Binding-site contacts:
Ligand atom C5 contacts residue ASN130 of chain 1.C at 3.8 Å.
Ligand atom C4 contacts residue ASN130 of chain 1.C at 4.3 Å.
Ligand atom O5 contacts residue LYS144 of chain 1.C at 4.2 Å.
Ligand atom O5 contacts residue ASN130 of chain 1.C at 2.5 Å (h-bond).
Ligand atom C7 contacts residue ASN130 of chain 1.C at 3.1 Å.
Ligand atom C3 contacts residue ASN130 of chain 1.C at 3.9 Å.
Ligand atom C8 contacts residue ASN130 of chain 1.C at 4.3 Å.
Ligand atom C1 contacts residue ASN130 of chain 1.C at 1.5 Å.
Ligand atom C2 contacts residue ASN130 of chain 1.C at 2.5 Å.
Ligand atom C1 contacts residue LYS144 of chain 1.C at 4.3 Å.
Ligand atom O6 contacts residue ARG167 of chain 1.C at 3.9 Å.
Ligand atom O5 contacts residue GLY141 of chain 1.C at 4.3 Å.
Ligand atom N2 contacts residue ASN130 of chain 1.C at 2.9 Å (h-bond).
Ligand atom O7 contacts residue ASN130 of chain 1.C at 3.0 Å (h-bond).
Ligand atom C6 contacts residue ARG167 of chain 1.C at 3.7 Å.
Ligand atom O7 contacts residue THR132 of chain 1.C at 4.1 Å.

Sequence of chain 1.C:
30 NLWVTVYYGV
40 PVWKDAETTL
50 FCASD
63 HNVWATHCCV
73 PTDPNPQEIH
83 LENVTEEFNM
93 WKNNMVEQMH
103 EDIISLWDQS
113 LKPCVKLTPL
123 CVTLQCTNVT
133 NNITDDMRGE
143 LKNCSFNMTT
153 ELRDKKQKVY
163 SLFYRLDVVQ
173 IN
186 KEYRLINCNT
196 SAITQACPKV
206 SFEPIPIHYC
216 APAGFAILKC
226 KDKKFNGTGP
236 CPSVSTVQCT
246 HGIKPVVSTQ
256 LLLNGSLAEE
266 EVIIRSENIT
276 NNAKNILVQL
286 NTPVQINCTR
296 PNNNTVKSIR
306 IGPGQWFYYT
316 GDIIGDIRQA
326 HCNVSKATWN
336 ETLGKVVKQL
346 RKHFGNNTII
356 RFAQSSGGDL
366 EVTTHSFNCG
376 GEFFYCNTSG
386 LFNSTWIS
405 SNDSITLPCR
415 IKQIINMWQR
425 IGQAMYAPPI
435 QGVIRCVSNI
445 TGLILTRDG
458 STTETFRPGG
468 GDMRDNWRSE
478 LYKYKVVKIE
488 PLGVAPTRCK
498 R

This small molecule binds to this protein.
Small molecule (SMILES): CC(=O)N[C@@H]1[C@@H](O)[C@H](O)[C@@H](CO)O[C@H]1O